A small-molecule ligand and the protein it binds are described below.
Small molecule (SMILES): Oc1ccc(C(=C2C3CCCC2CCC3)c2ccccc2)cc1

Sequence of chain 1.A:
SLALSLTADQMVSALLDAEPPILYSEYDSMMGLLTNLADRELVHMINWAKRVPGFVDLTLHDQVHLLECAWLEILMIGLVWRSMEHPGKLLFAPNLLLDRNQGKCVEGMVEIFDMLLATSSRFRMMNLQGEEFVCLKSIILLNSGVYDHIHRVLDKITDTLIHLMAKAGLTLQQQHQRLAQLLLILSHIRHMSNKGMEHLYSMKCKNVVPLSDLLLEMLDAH

Binding-site contacts:
Ligand atom C14 contacts residue ALA53 of chain 1.A at 3.6 Å (hydrophobic).
Ligand atom C19 contacts residue ALA53 of chain 1.A at 3.9 Å (hydrophobic).
Ligand atom C17 contacts residue LEU49 of chain 1.A at 3.6 Å (hydrophobic).
Ligand atom C01 contacts residue GLY224 of chain 1.A at 4.1 Å.
Ligand atom C05 contacts residue PHE107 of chain 1.A at 3.8 Å (hydrophobic).
Ligand atom C15 contacts residue ALA53 of chain 1.A at 3.8 Å (hydrophobic).
Ligand atom O01 contacts residue LEU90 of chain 1.A at 3.8 Å.
Ligand atom C07 contacts residue MET46 of chain 1.A at 4.1 Å (hydrophobic).
Ligand atom O01 contacts residue ARG97 of chain 1.A at 3.6 Å.
Ligand atom C18 contacts residue ALA53 of chain 1.A at 3.8 Å (hydrophobic).
Ligand atom C16 contacts residue MET46 of chain 1.A at 4.1 Å (hydrophobic).
Ligand atom C13 contacts residue ALA53 of chain 1.A at 3.9 Å (hydrophobic).
Ligand atom C12 contacts residue PHE107 of chain 1.A at 4.1 Å (hydrophobic).
Ligand atom C14 contacts residue LEU243 of chain 1.A at 4.0 Å (hydrophobic).
Ligand atom C02 contacts residue ILE127 of chain 1.A at 3.7 Å (hydrophobic).
Ligand atom C05 contacts residue PHE128 of chain 1.A at 3.8 Å (hydrophobic).
Ligand atom C02 contacts residue MET91 of chain 1.A at 3.8 Å (hydrophobic).
Ligand atom C16 contacts residue LEU49 of chain 1.A at 3.9 Å (hydrophobic).
Ligand atom C02 contacts residue GLY224 of chain 1.A at 4.0 Å.
Ligand atom C08 contacts residue LEU228 of chain 1.A at 4.1 Å (hydrophobic).
Ligand atom C06 contacts residue PHE128 of chain 1.A at 3.9 Å (hydrophobic).
Ligand atom C05 contacts residue LEU49 of chain 1.A at 3.9 Å (hydrophobic).
Ligand atom O01 contacts residue GLU56 of chain 1.A at 2.7 Å (salt-bridge).
Ligand atom C14 contacts residue TRP86 of chain 1.A at 4.1 Å (hydrophobic).
Ligand atom C15 contacts residue LEU243 of chain 1.A at 3.9 Å (hydrophobic).
Ligand atom C22 contacts residue PHE107 of chain 1.A at 4.0 Å (hydrophobic).
Ligand atom C20 contacts residue GLU56 of chain 1.A at 3.5 Å.
Ligand atom C16 contacts residue LEU228 of chain 1.A at 4.1 Å (hydrophobic).
Ligand atom C03 contacts residue MET91 of chain 1.A at 3.9 Å (hydrophobic).
Ligand atom C04 contacts residue PHE107 of chain 1.A at 3.9 Å (hydrophobic).
Ligand atom C18 contacts residue LEU49 of chain 1.A at 4.0 Å (hydrophobic).
Ligand atom C20 contacts residue PHE107 of chain 1.A at 4.0 Å (hydrophobic).
Ligand atom C03 contacts residue ILE127 of chain 1.A at 4.1 Å (hydrophobic).
Ligand atom C16 contacts residue THR50 of chain 1.A at 3.7 Å.
Ligand atom C19 contacts residue PHE107 of chain 1.A at 4.0 Å (hydrophobic).
Ligand atom C15 contacts residue LEU228 of chain 1.A at 4.0 Å (hydrophobic).
Ligand atom C21 contacts residue LEU90 of chain 1.A at 3.9 Å (hydrophobic).
Ligand atom C14 contacts residue LEU228 of chain 1.A at 3.9 Å (hydrophobic).
Ligand atom C03 contacts residue LEU131 of chain 1.A at 4.1 Å (hydrophobic).
Ligand atom C19 contacts residue GLU56 of chain 1.A at 3.5 Å.